Sequence of chain 1.D:
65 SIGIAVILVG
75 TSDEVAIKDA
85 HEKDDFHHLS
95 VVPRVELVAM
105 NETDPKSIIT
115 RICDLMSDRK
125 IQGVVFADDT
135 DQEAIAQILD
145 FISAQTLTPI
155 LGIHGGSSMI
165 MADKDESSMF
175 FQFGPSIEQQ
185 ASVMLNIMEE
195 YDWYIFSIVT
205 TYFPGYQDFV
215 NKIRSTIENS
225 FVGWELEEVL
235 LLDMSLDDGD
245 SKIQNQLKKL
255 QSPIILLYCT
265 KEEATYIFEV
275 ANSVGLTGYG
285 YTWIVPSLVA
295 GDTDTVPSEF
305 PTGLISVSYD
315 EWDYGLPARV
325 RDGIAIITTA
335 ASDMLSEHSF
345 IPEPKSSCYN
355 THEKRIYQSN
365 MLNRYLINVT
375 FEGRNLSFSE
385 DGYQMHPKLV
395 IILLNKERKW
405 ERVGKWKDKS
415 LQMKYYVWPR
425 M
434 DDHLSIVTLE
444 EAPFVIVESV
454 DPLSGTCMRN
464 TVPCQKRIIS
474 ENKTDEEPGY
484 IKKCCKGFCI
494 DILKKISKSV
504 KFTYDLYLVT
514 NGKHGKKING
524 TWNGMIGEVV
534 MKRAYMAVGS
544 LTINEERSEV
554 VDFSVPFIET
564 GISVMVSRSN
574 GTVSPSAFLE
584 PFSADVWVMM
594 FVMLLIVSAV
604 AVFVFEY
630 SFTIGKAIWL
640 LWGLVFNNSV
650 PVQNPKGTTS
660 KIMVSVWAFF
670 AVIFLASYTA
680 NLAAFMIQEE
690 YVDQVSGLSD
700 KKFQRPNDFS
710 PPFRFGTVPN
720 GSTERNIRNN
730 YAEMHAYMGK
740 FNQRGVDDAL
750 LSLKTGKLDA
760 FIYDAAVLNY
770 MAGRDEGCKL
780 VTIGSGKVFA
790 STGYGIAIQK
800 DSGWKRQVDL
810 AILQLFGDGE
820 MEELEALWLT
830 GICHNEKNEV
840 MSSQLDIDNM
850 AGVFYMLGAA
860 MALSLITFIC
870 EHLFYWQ

Binding-site contacts:
Ligand atom O7 contacts residue ASN372 of chain 1.D at 3.4 Å (h-bond).
Ligand atom C2 contacts residue ASN372 of chain 1.D at 3.8 Å.
Ligand atom C8 contacts residue ASN372 of chain 1.D at 3.5 Å.
Ligand atom N2 contacts residue ASN372 of chain 1.D at 3.3 Å (h-bond).
Ligand atom C1 contacts residue ASN372 of chain 1.D at 3.4 Å.
Ligand atom C7 contacts residue ASN372 of chain 1.D at 3.1 Å.

A protein and the small-molecule ligand that binds it are described below.
Small molecule (SMILES): CC(=O)N[C@@H]1[C@@H](O)[C@H](O)[C@@H](CO)O[C@H]1O